This protein binds this small molecule.
Small molecule (SMILES): CC(=O)N[C@H]1[C@H](O[C@H]2[C@H](O)[C@@H](NC(C)=O)CO[C@@H]2CO)O[C@H](CO)[C@@H](O[C@@H]2O[C@H](CO)[C@@H](O)[C@H](O[C@H]3O[C@H](CO)[C@@H](O)[C@H](O)[C@@H]3O)[C@@H]2O)[C@@H]1O

Sequence of chain 1.K:
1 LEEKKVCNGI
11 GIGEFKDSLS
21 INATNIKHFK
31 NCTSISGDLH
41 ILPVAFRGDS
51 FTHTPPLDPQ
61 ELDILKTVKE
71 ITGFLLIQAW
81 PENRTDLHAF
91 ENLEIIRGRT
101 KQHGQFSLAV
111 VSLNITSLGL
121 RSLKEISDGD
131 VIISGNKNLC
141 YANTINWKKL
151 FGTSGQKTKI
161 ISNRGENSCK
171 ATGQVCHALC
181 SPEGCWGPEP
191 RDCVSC

Binding-site contacts:
Ligand atom N2 contacts residue THR54 of chain 1.K at 3.5 Å (h-bond).
Ligand atom C6 contacts residue ASP17 of chain 1.K at 3.6 Å.
Ligand atom N2 contacts residue THR52 of chain 1.K at 3.5 Å (h-bond).
Ligand atom O3 contacts residue THR52 of chain 1.K at 3.9 Å.
Ligand atom O7 contacts residue LEU19 of chain 1.K at 2.7 Å (h-bond).
Ligand atom O7 contacts residue ASN22 of chain 1.K at 3.3 Å (h-bond).
Ligand atom C6 contacts residue THR24 of chain 1.K at 3.6 Å.
Ligand atom C8 contacts residue THR52 of chain 1.K at 3.9 Å.
Ligand atom C4 contacts residue SER18 of chain 1.K at 3.5 Å.
Ligand atom C2 contacts residue SER18 of chain 1.K at 3.6 Å.
Ligand atom O4 contacts residue ASP17 of chain 1.K at 3.5 Å (salt-bridge).
Ligand atom C1 contacts residue SER18 of chain 1.K at 4.0 Å.
Ligand atom O2 contacts residue ASP17 of chain 1.K at 3.5 Å (salt-bridge).
Ligand atom O5 contacts residue ASN25 of chain 1.K at 3.2 Å (h-bond).
Ligand atom C3 contacts residue ASN22 of chain 1.K at 3.8 Å.
Ligand atom C3 contacts residue THR54 of chain 1.K at 4.0 Å.
Ligand atom O5 contacts residue SER18 of chain 1.K at 3.4 Å (h-bond).
Ligand atom C2 contacts residue ASP17 of chain 1.K at 3.4 Å.
Ligand atom O6 contacts residue SER18 of chain 1.K at 3.1 Å (h-bond).
Ligand atom C6 contacts residue ASN25 of chain 1.K at 3.6 Å.
Ligand atom C3 contacts residue SER18 of chain 1.K at 3.9 Å.
Ligand atom O6 contacts residue PHE15 of chain 1.K at 3.9 Å.
Ligand atom C5 contacts residue THR24 of chain 1.K at 3.9 Å.
Ligand atom C7 contacts residue ASN22 of chain 1.K at 3.3 Å.
Ligand atom O7 contacts residue SER20 of chain 1.K at 3.3 Å (h-bond).
Ligand atom O7 contacts residue SER18 of chain 1.K at 3.6 Å.
Ligand atom O5 contacts residue ASN22 of chain 1.K at 2.4 Å (h-bond).
Ligand atom O6 contacts residue ASN25 of chain 1.K at 3.4 Å.
Ligand atom C1 contacts residue THR54 of chain 1.K at 4.0 Å.
Ligand atom C2 contacts residue ASN22 of chain 1.K at 2.5 Å.
Ligand atom C5 contacts residue ASP17 of chain 1.K at 3.8 Å.
Ligand atom C1 contacts residue ASN22 of chain 1.K at 1.4 Å.
Ligand atom C5 contacts residue ASN22 of chain 1.K at 3.6 Å.
Ligand atom C5 contacts residue SER18 of chain 1.K at 3.8 Å.
Ligand atom C8 contacts residue ASP49 of chain 1.K at 3.6 Å.
Ligand atom C8 contacts residue LEU19 of chain 1.K at 4.0 Å (hydrophobic).
Ligand atom N2 contacts residue ASN22 of chain 1.K at 2.9 Å (h-bond).
Ligand atom C7 contacts residue LEU19 of chain 1.K at 3.8 Å (hydrophobic).
Ligand atom C1 contacts residue ASN25 of chain 1.K at 3.8 Å.
Ligand atom O6 contacts residue ASP17 of chain 1.K at 3.6 Å.

Sequence of chain 1.L:
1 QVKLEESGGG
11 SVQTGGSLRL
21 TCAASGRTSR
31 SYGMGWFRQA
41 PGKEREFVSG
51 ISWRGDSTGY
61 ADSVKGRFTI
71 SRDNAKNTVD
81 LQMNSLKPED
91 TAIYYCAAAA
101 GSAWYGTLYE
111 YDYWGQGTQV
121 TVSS